Binding-site contacts:
Ligand atom C2 contacts residue SER415 of chain 1.C at 3.6 Å.
Ligand atom C5 contacts residue GLU181 of chain 1.C at 3.2 Å.
Ligand atom C8 contacts residue ASN346 of chain 1.C at 3.8 Å.
Ligand atom C4 contacts residue VAL414 of chain 1.C at 3.9 Å (hydrophobic).
Ligand atom N2 contacts residue SER415 of chain 1.C at 3.0 Å (h-bond).
Ligand atom C3 contacts residue SER415 of chain 1.C at 3.7 Å.
Ligand atom O6 contacts residue SER179 of chain 1.C at 3.0 Å (h-bond).
Ligand atom O3 contacts residue CYS413 of chain 1.C at 4.0 Å.
Ligand atom C4 contacts residue ASN232 of chain 1.C at 4.2 Å.
Ligand atom C6 contacts residue NAG1 of chain 1.X at 3.6 Å.
Ligand atom C8 contacts residue SER415 of chain 1.C at 4.1 Å.
Ligand atom C3 contacts residue VAL414 of chain 1.C at 3.8 Å (hydrophobic).
Ligand atom C6 contacts residue SER179 of chain 1.C at 3.2 Å.
Ligand atom O5 contacts residue VAL414 of chain 1.C at 4.2 Å.
Ligand atom O5 contacts residue ASN232 of chain 1.C at 2.3 Å (h-bond).
Ligand atom N2 contacts residue ASN232 of chain 1.C at 2.9 Å (h-bond).
Ligand atom O7 contacts residue VAL414 of chain 1.C at 3.3 Å (h-bond).
Ligand atom O6 contacts residue NAG1 of chain 1.X at 4.0 Å.
Ligand atom C6 contacts residue GLU181 of chain 1.C at 3.3 Å.
Ligand atom C8 contacts residue LEU231 of chain 1.C at 3.7 Å (hydrophobic).
Ligand atom C1 contacts residue ASN232 of chain 1.C at 1.4 Å.
Ligand atom O7 contacts residue ASN232 of chain 1.C at 3.8 Å.
Ligand atom C7 contacts residue SER415 of chain 1.C at 4.0 Å.
Ligand atom C8 contacts residue VAL224 of chain 1.C at 3.9 Å (hydrophobic).
Ligand atom C1 contacts residue NAG1 of chain 1.X at 4.0 Å.
Ligand atom C1 contacts residue VAL414 of chain 1.C at 4.1 Å (hydrophobic).
Ligand atom C5 contacts residue NAG1 of chain 1.X at 3.7 Å.
Ligand atom C1 contacts residue SER415 of chain 1.C at 3.7 Å.
Ligand atom C7 contacts residue ASN232 of chain 1.C at 3.6 Å.
Ligand atom O5 contacts residue NAG1 of chain 1.X at 3.3 Å (h-bond).
Ligand atom C3 contacts residue ASN232 of chain 1.C at 3.8 Å.
Ligand atom O3 contacts residue ARG274 of chain 1.C at 3.6 Å (salt-bridge).
Ligand atom C5 contacts residue VAL414 of chain 1.C at 3.4 Å (hydrophobic).
Ligand atom O7 contacts residue CYS413 of chain 1.C at 3.9 Å.
Ligand atom O7 contacts residue PRO182 of chain 1.C at 3.7 Å.
Ligand atom O6 contacts residue GLY348 of chain 1.C at 3.5 Å.
Ligand atom O4 contacts residue VAL414 of chain 1.C at 3.8 Å.
Ligand atom O5 contacts residue GLU181 of chain 1.C at 4.0 Å.
Ligand atom C5 contacts residue ASN232 of chain 1.C at 3.6 Å.
Ligand atom C2 contacts residue ASN232 of chain 1.C at 2.5 Å.

Sequence of chain 1.C:
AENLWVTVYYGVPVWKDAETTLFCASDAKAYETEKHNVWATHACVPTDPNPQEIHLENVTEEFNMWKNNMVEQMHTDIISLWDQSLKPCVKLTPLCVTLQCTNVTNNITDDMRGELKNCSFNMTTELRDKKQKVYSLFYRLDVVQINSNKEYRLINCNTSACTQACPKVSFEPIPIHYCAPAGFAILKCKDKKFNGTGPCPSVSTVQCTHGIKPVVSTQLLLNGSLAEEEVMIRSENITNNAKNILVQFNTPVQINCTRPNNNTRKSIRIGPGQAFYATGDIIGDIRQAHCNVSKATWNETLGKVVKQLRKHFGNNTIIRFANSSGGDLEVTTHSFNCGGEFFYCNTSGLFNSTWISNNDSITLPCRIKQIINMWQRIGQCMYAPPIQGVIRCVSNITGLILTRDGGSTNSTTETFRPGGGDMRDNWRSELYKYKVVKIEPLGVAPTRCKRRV

A protein and the small-molecule ligand that binds it are described below.
Small molecule (SMILES): CC(=O)N[C@H]1[C@H](O[C@H]2[C@H](O)[C@@H](NC(C)=O)CO[C@@H]2CO)O[C@H](CO)[C@@H](O[C@@H]2O[C@H](CO[C@H]3O[C@H](CO)[C@@H](O)[C@H](O)[C@@H]3O)[C@@H](O)[C@H](O[C@H]3O[C@H](CO)[C@@H](O)[C@H](O)[C@@H]3O[C@H]3O[C@H](CO)[C@@H](O)[C@H](O)[C@@H]3O)[C@@H]2O)[C@@H]1O